Sequence of chain 1.C:
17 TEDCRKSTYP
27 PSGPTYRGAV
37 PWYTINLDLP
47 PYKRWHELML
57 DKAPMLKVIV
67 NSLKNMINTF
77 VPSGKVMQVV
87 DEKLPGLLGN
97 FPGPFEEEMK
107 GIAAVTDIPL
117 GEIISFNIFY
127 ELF

Binding-site contacts:
Ligand atom C2 contacts residue ASN119 of chain 1.D at 2.5 Å.
Ligand atom O7 contacts residue ASN119 of chain 1.D at 4.0 Å.
Ligand atom C7 contacts residue THR115 of chain 1.D at 4.2 Å.
Ligand atom C1 contacts residue GLU118 of chain 1.D at 4.4 Å.
Ligand atom C6 contacts residue ASN119 of chain 1.D at 3.2 Å.
Ligand atom N2 contacts residue GLU118 of chain 1.D at 3.3 Å (salt-bridge).
Ligand atom C7 contacts residue PRO100 of chain 1.C at 4.1 Å (hydrophobic).
Ligand atom O3 contacts residue PRO100 of chain 1.C at 4.4 Å.
Ligand atom C8 contacts residue GLU118 of chain 1.D at 3.6 Å.
Ligand atom O7 contacts residue GLY99 of chain 1.C at 4.5 Å.
Ligand atom C8 contacts residue PRO100 of chain 1.C at 3.6 Å (hydrophobic).
Ligand atom N2 contacts residue ASN119 of chain 1.D at 3.1 Å (h-bond).
Ligand atom C3 contacts residue ASN119 of chain 1.D at 3.8 Å.
Ligand atom C2 contacts residue GLU118 of chain 1.D at 4.4 Å.
Ligand atom C7 contacts residue ASN119 of chain 1.D at 3.8 Å.
Ligand atom C8 contacts residue THR115 of chain 1.D at 4.0 Å.
Ligand atom C1 contacts residue ASN119 of chain 1.D at 1.4 Å.
Ligand atom C7 contacts residue GLU118 of chain 1.D at 4.0 Å.
Ligand atom C8 contacts residue PHE101 of chain 1.C at 4.2 Å (hydrophobic).
Ligand atom C4 contacts residue ASN119 of chain 1.D at 4.2 Å.
Ligand atom O5 contacts residue ASN119 of chain 1.D at 2.4 Å (h-bond).
Ligand atom O7 contacts residue THR115 of chain 1.D at 3.7 Å.
Ligand atom O6 contacts residue ASN119 of chain 1.D at 3.6 Å (h-bond).
Ligand atom C5 contacts residue ASN119 of chain 1.D at 3.4 Å.

This protein binds this small molecule.
Small molecule (SMILES): CC(=O)N[C@@H]1[C@@H](O)[C@H](O)[C@@H](CO)O[C@H]1O

Sequence of chain 1.D:
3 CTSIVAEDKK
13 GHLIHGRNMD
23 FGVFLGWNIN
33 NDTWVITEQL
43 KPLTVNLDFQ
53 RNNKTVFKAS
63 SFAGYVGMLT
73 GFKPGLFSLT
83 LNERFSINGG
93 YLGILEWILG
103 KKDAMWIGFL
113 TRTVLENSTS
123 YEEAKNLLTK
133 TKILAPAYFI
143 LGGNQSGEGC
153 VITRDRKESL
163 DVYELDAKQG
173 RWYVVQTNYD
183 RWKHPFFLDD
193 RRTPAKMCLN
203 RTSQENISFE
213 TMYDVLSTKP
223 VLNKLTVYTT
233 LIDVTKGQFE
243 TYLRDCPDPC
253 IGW